Sequence of chain 1.B:
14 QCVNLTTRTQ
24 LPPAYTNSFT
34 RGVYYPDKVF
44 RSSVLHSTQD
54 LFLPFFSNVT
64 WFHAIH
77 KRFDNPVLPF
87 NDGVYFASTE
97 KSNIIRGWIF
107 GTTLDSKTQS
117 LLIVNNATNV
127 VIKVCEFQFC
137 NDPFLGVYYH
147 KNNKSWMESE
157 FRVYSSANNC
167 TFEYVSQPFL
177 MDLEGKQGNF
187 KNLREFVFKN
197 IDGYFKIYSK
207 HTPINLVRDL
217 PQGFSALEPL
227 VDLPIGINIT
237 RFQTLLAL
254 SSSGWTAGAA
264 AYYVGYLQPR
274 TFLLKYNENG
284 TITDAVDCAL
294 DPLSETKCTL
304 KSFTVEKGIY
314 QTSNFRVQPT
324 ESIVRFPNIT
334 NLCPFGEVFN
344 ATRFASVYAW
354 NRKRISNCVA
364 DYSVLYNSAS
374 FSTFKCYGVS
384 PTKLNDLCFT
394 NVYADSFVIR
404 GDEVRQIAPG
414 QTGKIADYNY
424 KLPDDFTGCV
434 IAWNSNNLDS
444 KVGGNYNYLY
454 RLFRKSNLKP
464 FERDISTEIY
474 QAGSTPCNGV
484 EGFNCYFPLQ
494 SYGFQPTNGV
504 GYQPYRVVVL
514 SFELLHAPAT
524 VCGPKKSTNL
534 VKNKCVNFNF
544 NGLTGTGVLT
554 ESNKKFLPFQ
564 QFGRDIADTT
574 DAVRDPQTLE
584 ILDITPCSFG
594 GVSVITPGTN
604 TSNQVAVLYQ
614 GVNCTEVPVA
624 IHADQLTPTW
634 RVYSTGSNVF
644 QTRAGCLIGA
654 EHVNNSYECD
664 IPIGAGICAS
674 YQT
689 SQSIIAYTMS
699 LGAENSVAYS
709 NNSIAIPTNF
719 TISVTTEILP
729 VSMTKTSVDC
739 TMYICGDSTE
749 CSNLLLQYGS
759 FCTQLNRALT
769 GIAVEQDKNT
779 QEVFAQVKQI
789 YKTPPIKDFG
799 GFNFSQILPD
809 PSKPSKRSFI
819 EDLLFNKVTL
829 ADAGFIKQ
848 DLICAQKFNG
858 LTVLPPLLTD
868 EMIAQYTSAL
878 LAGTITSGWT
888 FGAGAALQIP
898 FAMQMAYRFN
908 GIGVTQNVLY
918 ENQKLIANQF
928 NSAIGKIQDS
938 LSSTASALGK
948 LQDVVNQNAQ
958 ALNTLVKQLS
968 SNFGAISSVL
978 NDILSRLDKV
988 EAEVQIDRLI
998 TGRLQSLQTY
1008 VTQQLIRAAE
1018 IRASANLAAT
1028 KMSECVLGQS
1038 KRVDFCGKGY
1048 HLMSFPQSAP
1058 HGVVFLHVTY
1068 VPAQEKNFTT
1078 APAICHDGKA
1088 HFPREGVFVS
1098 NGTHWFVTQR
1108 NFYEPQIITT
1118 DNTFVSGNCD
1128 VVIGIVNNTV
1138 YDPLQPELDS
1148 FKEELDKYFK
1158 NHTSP

Binding-site contacts:
Ligand atom C7 contacts residue CYS15 of chain 1.B at 4.5 Å (hydrophobic).
Ligand atom C8 contacts residue VAL16 of chain 1.B at 4.2 Å (hydrophobic).
Ligand atom C5 contacts residue ASN17 of chain 1.B at 4.1 Å.
Ligand atom C8 contacts residue ASN17 of chain 1.B at 4.2 Å.
Ligand atom C1 contacts residue ASN137 of chain 1.B at 4.1 Å.
Ligand atom C7 contacts residue ASN17 of chain 1.B at 3.5 Å.
Ligand atom C3 contacts residue ASN17 of chain 1.B at 4.3 Å.
Ligand atom O5 contacts residue ASN137 of chain 1.B at 4.5 Å.
Ligand atom C1 contacts residue ASN17 of chain 1.B at 1.9 Å.
Ligand atom N2 contacts residue ASN17 of chain 1.B at 3.2 Å (h-bond).
Ligand atom C2 contacts residue ASN17 of chain 1.B at 3.0 Å.
Ligand atom O7 contacts residue ASN17 of chain 1.B at 3.7 Å.
Ligand atom C8 contacts residue CYS15 of chain 1.B at 3.3 Å (hydrophobic).
Ligand atom O5 contacts residue ASN17 of chain 1.B at 2.9 Å (h-bond).

A small-molecule ligand and the protein it binds are described below.
Small molecule (SMILES): CC(=O)N[C@H]1[C@H](O[C@H]2[C@H](O)[C@@H](NC(C)=O)CO[C@@H]2CO)O[C@H](CO)[C@@H](O)[C@@H]1O